The protein below binds the small molecule below.
Small molecule (SMILES): CC(=O)N[C@@H]1[C@@H](O)[C@H](O)[C@@H](CO)O[C@H]1O

Sequence of chain 1.D:
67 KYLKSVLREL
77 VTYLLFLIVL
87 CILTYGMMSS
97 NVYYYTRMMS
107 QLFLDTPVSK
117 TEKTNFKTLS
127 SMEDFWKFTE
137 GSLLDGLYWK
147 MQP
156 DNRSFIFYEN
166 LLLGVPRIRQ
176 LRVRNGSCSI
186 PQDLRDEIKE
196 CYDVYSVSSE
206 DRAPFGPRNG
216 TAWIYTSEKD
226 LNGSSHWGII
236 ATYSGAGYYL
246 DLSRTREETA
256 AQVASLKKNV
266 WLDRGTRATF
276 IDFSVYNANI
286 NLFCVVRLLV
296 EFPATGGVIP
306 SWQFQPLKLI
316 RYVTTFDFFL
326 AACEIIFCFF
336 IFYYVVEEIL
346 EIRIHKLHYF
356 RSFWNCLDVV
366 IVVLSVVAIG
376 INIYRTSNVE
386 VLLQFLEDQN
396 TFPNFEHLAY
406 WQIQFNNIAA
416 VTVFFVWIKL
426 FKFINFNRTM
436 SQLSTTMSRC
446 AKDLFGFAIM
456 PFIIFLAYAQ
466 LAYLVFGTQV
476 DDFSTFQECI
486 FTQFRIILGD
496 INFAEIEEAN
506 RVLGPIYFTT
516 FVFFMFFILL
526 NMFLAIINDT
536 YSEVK

Binding-site contacts:
Ligand atom O5 contacts residue LYS194 of chain 1.D at 4.4 Å.
Ligand atom C8 contacts residue ASN180 of chain 1.D at 4.4 Å.
Ligand atom C7 contacts residue ASN180 of chain 1.D at 3.2 Å.
Ligand atom N2 contacts residue ASN180 of chain 1.D at 2.9 Å (h-bond).
Ligand atom C4 contacts residue ASN180 of chain 1.D at 4.2 Å.
Ligand atom C3 contacts residue LYS194 of chain 1.D at 4.3 Å.
Ligand atom O5 contacts residue ASN180 of chain 1.D at 2.4 Å (h-bond).
Ligand atom N2 contacts residue GLU195 of chain 1.D at 4.2 Å.
Ligand atom C2 contacts residue ASN180 of chain 1.D at 2.5 Å.
Ligand atom C1 contacts residue ASN180 of chain 1.D at 1.4 Å.
Ligand atom O4 contacts residue LYS194 of chain 1.D at 4.1 Å.
Ligand atom C8 contacts residue TYR197 of chain 1.D at 4.3 Å (hydrophobic).
Ligand atom C6 contacts residue LYS194 of chain 1.D at 4.4 Å.
Ligand atom O7 contacts residue ASN180 of chain 1.D at 3.2 Å (h-bond).
Ligand atom C5 contacts residue ASN180 of chain 1.D at 3.7 Å.
Ligand atom C4 contacts residue LYS194 of chain 1.D at 4.2 Å.
Ligand atom C1 contacts residue LYS194 of chain 1.D at 4.4 Å.
Ligand atom C5 contacts residue LYS194 of chain 1.D at 3.6 Å.
Ligand atom C1 contacts residue GLU195 of chain 1.D at 3.9 Å.
Ligand atom C3 contacts residue ASN180 of chain 1.D at 3.8 Å.